Binding-site contacts:
Ligand atom O contacts residue GLY17 of chain 31.O at 4.0 Å.
Ligand atom NH1 contacts residue PHE31 of chain 31.N at 3.0 Å.
Ligand atom NH1 contacts residue MET606 of chain 31.O at 4.0 Å.
Ligand atom O contacts residue THR49 of chain 31.O at 4.2 Å.
Ligand atom CE2 contacts residue THR599 of chain 31.O at 4.2 Å.
Ligand atom NH2 contacts residue MET606 of chain 31.O at 4.2 Å.
Ligand atom O contacts residue ALA34 of chain 31.N at 4.1 Å.
Ligand atom CD2 contacts residue ASP55 of chain 31.O at 3.8 Å.
Ligand atom CA contacts residue PRO52 of chain 31.O at 4.1 Å (hydrophobic).
Ligand atom CD1 contacts residue TYR38 of chain 31.N at 4.4 Å (hydrophobic).
Ligand atom CD2 contacts residue HIS54 of chain 31.O at 4.4 Å.
Ligand atom CB contacts residue PRO52 of chain 31.O at 3.8 Å (hydrophobic).
Ligand atom CG contacts residue TYR38 of chain 31.N at 3.7 Å (hydrophobic).
Ligand atom O contacts residue VAL50 of chain 31.O at 3.7 Å.
Ligand atom CB contacts residue ALA34 of chain 31.N at 4.3 Å (hydrophobic).
Ligand atom N contacts residue VAL50 of chain 31.O at 3.6 Å (h-bond).
Ligand atom O contacts residue PRO48 of chain 31.O at 3.4 Å.
Ligand atom CD2 contacts residue VAL56 of chain 31.O at 3.8 Å (hydrophobic).
Ligand atom C contacts residue VAL50 of chain 31.O at 3.6 Å (hydrophobic).
Ligand atom O contacts residue PRO52 of chain 31.O at 4.0 Å.
Ligand atom OG1 contacts residue PRO48 of chain 31.O at 3.1 Å.
Ligand atom CD1 contacts residue ALA34 of chain 31.N at 4.3 Å (hydrophobic).
Ligand atom CD2 contacts residue TYR38 of chain 31.N at 3.8 Å (hydrophobic).
Ligand atom NH2 contacts residue THR602 of chain 31.O at 4.4 Å.
Ligand atom CE2 contacts residue ASP55 of chain 31.O at 3.6 Å.
Ligand atom CB contacts residue VAL56 of chain 31.O at 4.2 Å (hydrophobic).
Ligand atom OG1 contacts residue THR49 of chain 31.O at 4.2 Å.
Ligand atom C contacts residue PRO52 of chain 31.O at 4.2 Å (hydrophobic).
Ligand atom CZ contacts residue PHE31 of chain 31.N at 4.2 Å (hydrophobic).
Ligand atom CB contacts residue THR49 of chain 31.O at 4.0 Å.
Ligand atom CA contacts residue VAL50 of chain 31.O at 3.0 Å (hydrophobic).
Ligand atom C contacts residue PRO48 of chain 31.O at 3.9 Å (hydrophobic).
Ligand atom N contacts residue PRO52 of chain 31.O at 4.0 Å.
Ligand atom NH1 contacts residue GLY27 of chain 31.N at 4.4 Å.
Ligand atom CB contacts residue PRO48 of chain 31.O at 3.9 Å (hydrophobic).
Ligand atom CA contacts residue PRO48 of chain 31.O at 4.2 Å (hydrophobic).
Ligand atom CA contacts residue ALA51 of chain 31.O at 4.4 Å (hydrophobic).
Ligand atom CZ contacts residue PHE31 of chain 31.N at 4.3 Å (hydrophobic).
Ligand atom CB contacts residue TYR38 of chain 31.N at 3.6 Å (hydrophobic).
Ligand atom N contacts residue VAL50 of chain 31.O at 4.2 Å.

Sequence of chain 31.O:
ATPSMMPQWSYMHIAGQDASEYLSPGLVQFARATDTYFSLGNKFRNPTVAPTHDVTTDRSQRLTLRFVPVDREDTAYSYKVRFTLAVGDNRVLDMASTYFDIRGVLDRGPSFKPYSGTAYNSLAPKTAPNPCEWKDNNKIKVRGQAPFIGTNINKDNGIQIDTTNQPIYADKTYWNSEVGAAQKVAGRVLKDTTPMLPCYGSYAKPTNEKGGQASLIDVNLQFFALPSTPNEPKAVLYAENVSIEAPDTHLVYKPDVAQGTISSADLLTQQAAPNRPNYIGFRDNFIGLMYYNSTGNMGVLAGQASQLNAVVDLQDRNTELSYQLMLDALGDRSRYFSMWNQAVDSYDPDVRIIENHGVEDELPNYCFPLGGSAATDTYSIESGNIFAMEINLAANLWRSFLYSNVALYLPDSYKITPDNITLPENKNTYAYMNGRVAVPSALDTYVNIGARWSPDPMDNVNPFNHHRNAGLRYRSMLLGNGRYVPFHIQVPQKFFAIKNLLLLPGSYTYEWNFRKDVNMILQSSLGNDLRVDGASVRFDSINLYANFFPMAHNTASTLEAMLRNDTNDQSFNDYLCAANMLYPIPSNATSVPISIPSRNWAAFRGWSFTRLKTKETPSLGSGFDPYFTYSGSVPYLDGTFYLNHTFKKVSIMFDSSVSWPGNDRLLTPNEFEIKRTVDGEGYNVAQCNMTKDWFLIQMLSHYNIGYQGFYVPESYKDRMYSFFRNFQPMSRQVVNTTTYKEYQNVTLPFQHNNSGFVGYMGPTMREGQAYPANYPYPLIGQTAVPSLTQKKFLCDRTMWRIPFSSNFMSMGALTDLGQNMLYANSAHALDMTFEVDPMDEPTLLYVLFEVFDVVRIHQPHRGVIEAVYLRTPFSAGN

Sequence of chain 31.P:
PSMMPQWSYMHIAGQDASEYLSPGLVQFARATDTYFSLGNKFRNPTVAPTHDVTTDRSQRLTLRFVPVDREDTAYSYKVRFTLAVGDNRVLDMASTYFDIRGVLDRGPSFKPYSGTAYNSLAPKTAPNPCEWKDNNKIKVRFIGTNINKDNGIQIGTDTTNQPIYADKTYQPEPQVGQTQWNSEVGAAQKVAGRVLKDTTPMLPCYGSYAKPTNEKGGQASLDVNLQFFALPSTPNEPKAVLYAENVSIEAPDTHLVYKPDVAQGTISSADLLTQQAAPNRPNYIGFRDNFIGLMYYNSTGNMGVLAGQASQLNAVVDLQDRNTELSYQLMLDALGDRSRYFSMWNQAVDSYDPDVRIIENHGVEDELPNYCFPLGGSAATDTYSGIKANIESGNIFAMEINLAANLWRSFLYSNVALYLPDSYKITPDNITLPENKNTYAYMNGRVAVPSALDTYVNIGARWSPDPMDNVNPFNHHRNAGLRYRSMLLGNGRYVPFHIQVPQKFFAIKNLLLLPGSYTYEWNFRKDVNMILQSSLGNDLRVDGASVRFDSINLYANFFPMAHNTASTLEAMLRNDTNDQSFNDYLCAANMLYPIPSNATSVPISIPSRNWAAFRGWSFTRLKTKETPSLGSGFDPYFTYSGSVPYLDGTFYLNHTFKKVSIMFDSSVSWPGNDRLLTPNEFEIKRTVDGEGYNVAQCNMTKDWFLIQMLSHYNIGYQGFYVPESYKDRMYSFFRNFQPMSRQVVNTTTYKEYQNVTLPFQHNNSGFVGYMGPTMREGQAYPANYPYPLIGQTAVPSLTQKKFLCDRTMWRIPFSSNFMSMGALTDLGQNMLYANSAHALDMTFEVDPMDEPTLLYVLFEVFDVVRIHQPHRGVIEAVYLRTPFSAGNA

This protein binds this small molecule.
Small molecule (SMILES): CSCC[C@H](NC(=O)[C@H](Cc1ccccc1)NC(=O)[C@H]1CCCN1C(=O)[C@@H](N)CCCN=C(N)N)C(=O)NCC(=O)N[C@@H](C=O)[C@@H](C)O

Sequence of chain 31.N:
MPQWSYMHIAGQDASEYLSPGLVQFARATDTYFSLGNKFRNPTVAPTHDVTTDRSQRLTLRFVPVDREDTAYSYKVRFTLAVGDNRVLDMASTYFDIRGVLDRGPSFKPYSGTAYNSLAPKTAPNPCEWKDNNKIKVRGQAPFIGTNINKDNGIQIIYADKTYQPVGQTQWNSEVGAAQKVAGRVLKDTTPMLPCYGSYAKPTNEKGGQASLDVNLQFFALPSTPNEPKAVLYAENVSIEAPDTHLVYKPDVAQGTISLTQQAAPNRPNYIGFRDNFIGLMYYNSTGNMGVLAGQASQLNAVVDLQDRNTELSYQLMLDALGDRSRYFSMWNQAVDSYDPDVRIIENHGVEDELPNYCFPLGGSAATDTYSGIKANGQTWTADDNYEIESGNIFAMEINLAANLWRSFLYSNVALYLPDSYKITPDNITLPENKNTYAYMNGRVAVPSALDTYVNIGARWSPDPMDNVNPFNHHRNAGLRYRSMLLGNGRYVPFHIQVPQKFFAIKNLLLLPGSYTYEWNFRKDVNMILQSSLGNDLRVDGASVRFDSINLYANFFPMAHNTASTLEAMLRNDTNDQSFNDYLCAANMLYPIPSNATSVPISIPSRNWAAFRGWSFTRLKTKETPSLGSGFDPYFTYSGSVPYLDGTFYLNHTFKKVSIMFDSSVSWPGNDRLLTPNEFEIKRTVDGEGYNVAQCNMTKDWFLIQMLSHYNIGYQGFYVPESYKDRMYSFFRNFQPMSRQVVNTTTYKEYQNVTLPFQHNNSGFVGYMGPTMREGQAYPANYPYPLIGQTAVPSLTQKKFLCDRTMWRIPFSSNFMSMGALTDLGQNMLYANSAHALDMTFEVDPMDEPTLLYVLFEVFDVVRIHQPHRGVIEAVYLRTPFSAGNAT